A protein and the small-molecule ligand that binds it are described below.
Small molecule (SMILES): CC(=O)N[C@@H]1[C@@H](O[C@@H]2O[C@H](CO)[C@H](O)[C@H](O[C@]3(C(=O)O)C[C@H](O)[C@@H](NC(C)=O)[C@H]([C@H](O)[C@H](O)CO)O3)[C@H]2O)[C@H](O)[C@@H](CO[C@]2(C(=O)O)C[C@H](O)[C@@H](NC(C)=O)[C@H]([C@H](O)[C@H](O)CO)O2)O[C@H]1O

Sequence of chain 3.F:
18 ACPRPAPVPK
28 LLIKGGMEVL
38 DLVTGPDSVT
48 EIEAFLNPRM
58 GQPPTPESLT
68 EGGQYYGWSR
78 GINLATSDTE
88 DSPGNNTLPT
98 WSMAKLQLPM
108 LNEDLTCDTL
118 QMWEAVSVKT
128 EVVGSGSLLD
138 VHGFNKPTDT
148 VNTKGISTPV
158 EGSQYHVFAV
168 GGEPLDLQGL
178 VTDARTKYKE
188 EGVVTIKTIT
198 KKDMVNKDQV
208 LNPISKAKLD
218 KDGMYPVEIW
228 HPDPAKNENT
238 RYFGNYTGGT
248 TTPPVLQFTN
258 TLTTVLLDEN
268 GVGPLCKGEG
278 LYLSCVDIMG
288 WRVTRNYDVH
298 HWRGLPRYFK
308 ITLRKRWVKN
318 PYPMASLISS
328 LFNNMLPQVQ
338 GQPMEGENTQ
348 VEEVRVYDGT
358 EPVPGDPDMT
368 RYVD

Binding-site contacts:
Ligand atom O1B contacts residue SER89 of chain 4.F at 3.5 Å (h-bond).
Ligand atom O3 contacts residue VAL296 of chain 4.F at 4.3 Å.
Ligand atom O4 contacts residue ILE79 of chain 4.F at 3.6 Å (h-bond).
Ligand atom C3 contacts residue HIS298 of chain 4.F at 4.1 Å.
Ligand atom C3 contacts residue VAL296 of chain 4.F at 3.7 Å (hydrophobic).
Ligand atom O4 contacts residue ASN80 of chain 4.F at 4.0 Å.
Ligand atom C10 contacts residue TYR72 of chain 4.F at 4.1 Å (hydrophobic).
Ligand atom O4 contacts residue TYR72 of chain 4.F at 3.8 Å.
Ligand atom O1A contacts residue ARG77 of chain 4.F at 3.0 Å (salt-bridge).
Ligand atom O8 contacts residue GLU87 of chain 4.F at 3.9 Å.
Ligand atom C2 contacts residue GLY78 of chain 4.F at 4.1 Å.
Ligand atom O3 contacts residue GLY78 of chain 4.F at 3.6 Å.
Ligand atom O4 contacts residue THR291 of chain 4.F at 3.4 Å.
Ligand atom O6 contacts residue ASN93 of chain 4.F at 3.0 Å (h-bond).
Ligand atom O8 contacts residue ARG77 of chain 4.F at 3.1 Å (salt-bridge).
Ligand atom C3 contacts residue GLY78 of chain 4.F at 3.9 Å.
Ligand atom C3 contacts residue ARG77 of chain 4.F at 4.1 Å.
Ligand atom C4 contacts residue HIS298 of chain 4.F at 4.0 Å.
Ligand atom C1 contacts residue GLY78 of chain 4.F at 4.1 Å.
Ligand atom C1 contacts residue TYR72 of chain 4.F at 4.0 Å (hydrophobic).
Ligand atom O8 contacts residue TYR72 of chain 4.F at 3.9 Å.
Ligand atom C4 contacts residue GLY78 of chain 4.F at 3.4 Å.
Ligand atom O1A contacts residue GLY78 of chain 4.F at 3.7 Å.
Ligand atom O1A contacts residue TYR72 of chain 4.F at 3.1 Å.
Ligand atom O4 contacts residue HIS298 of chain 4.F at 3.0 Å (h-bond).
Ligand atom O1A contacts residue SER89 of chain 4.F at 4.1 Å.
Ligand atom C3 contacts residue GLY78 of chain 4.F at 4.1 Å.
Ligand atom C5 contacts residue ASN93 of chain 4.F at 4.1 Å.
Ligand atom C4 contacts residue TYR72 of chain 4.F at 3.4 Å (hydrophobic).
Ligand atom C5 contacts residue TYR72 of chain 4.F at 3.5 Å (hydrophobic).
Ligand atom N5 contacts residue TYR72 of chain 4.F at 3.0 Å (h-bond).
Ligand atom C1 contacts residue SER89 of chain 4.F at 4.2 Å.
Ligand atom C6 contacts residue ASN93 of chain 4.F at 3.1 Å.
Ligand atom C6 contacts residue TYR72 of chain 4.F at 3.8 Å (hydrophobic).
Ligand atom C6 contacts residue ARG77 of chain 4.F at 4.3 Å.
Ligand atom O1B contacts residue ARG77 of chain 4.F at 2.5 Å (salt-bridge).
Ligand atom C1 contacts residue ARG77 of chain 4.F at 3.1 Å.
Ligand atom C8 contacts residue ARG77 of chain 4.F at 4.1 Å.
Ligand atom C11 contacts residue ASP85 of chain 3.F at 4.2 Å.
Ligand atom O4 contacts residue GLY78 of chain 4.F at 3.2 Å.

Sequence of chain 4.F:
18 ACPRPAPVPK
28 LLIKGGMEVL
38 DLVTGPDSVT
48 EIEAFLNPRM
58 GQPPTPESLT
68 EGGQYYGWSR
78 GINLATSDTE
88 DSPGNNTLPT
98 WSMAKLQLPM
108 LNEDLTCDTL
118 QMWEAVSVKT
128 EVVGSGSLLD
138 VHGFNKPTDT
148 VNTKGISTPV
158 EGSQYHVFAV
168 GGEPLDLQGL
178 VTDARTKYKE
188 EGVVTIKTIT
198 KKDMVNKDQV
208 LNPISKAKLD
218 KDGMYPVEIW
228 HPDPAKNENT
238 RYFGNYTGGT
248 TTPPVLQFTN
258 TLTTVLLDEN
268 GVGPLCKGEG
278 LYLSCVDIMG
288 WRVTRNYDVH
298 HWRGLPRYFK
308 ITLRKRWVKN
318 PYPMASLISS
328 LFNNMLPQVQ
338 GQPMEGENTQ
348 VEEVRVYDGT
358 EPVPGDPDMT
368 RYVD